Binding-site contacts:
Ligand atom PT1 contacts residue MET29 of chain 1.A at 2.2 Å.
Ligand atom PT1 contacts residue TYR25 of chain 1.A at 4.2 Å.
Ligand atom PT1 contacts residue ASP14 of chain 1.A at 3.8 Å.

A small-molecule ligand and the protein it binds are described below.
Small molecule (SMILES): [NH3+][Pt]1([NH3+])OC(=O)C2(CCC2)C(=O)O1

Sequence of chain 1.A:
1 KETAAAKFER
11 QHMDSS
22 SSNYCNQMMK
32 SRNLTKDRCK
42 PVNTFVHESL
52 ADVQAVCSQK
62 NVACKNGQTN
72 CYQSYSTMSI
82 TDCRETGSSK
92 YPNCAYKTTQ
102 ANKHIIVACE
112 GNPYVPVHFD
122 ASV